A small-molecule ligand and the protein it binds are described below.
Small molecule (SMILES): CC(=O)N[C@@H]1[C@@H](O)[C@H](O)[C@@H](CO)O[C@H]1O

Binding-site contacts:
Ligand atom C7 contacts residue ASN118 of chain 1.C at 2.9 Å.
Ligand atom N2 contacts residue TRP168 of chain 1.C at 4.0 Å.
Ligand atom C1 contacts residue ASN118 of chain 1.C at 1.5 Å.
Ligand atom O5 contacts residue ASN118 of chain 1.C at 2.3 Å (h-bond).
Ligand atom O3 contacts residue TRP168 of chain 1.C at 3.9 Å.
Ligand atom C8 contacts residue VAL116 of chain 1.C at 3.4 Å (hydrophobic).
Ligand atom C8 contacts residue HIS167 of chain 1.C at 4.2 Å.
Ligand atom C7 contacts residue ASP166 of chain 1.C at 3.8 Å.
Ligand atom C8 contacts residue ASN118 of chain 1.C at 4.2 Å.
Ligand atom O7 contacts residue TRP168 of chain 1.C at 4.2 Å.
Ligand atom C7 contacts residue HIS167 of chain 1.C at 4.3 Å.
Ligand atom C8 contacts residue VAL117 of chain 1.C at 4.0 Å (hydrophobic).
Ligand atom O6 contacts residue ASN118 of chain 1.C at 3.4 Å (h-bond).
Ligand atom O7 contacts residue VAL117 of chain 1.C at 4.3 Å.
Ligand atom C7 contacts residue VAL117 of chain 1.C at 4.4 Å (hydrophobic).
Ligand atom C4 contacts residue ASN118 of chain 1.C at 4.0 Å.
Ligand atom C1 contacts residue ASP166 of chain 1.C at 3.8 Å.
Ligand atom C3 contacts residue ASN118 of chain 1.C at 3.8 Å.
Ligand atom O7 contacts residue ASP166 of chain 1.C at 2.8 Å (salt-bridge).
Ligand atom N2 contacts residue ASN118 of chain 1.C at 2.8 Å (h-bond).
Ligand atom C7 contacts residue TRP168 of chain 1.C at 4.3 Å (hydrophobic).
Ligand atom O7 contacts residue HIS167 of chain 1.C at 3.5 Å (h-bond).
Ligand atom C8 contacts residue TRP168 of chain 1.C at 3.5 Å (hydrophobic).
Ligand atom O7 contacts residue ASN118 of chain 1.C at 2.7 Å (h-bond).
Ligand atom C3 contacts residue TRP168 of chain 1.C at 4.0 Å (hydrophobic).
Ligand atom C5 contacts residue ASN118 of chain 1.C at 3.6 Å.
Ligand atom C6 contacts residue ASN118 of chain 1.C at 4.1 Å.
Ligand atom N2 contacts residue ASP166 of chain 1.C at 4.1 Å.
Ligand atom C2 contacts residue ASP166 of chain 1.C at 3.5 Å.
Ligand atom C2 contacts residue ASN118 of chain 1.C at 2.4 Å.

Sequence of chain 1.C:
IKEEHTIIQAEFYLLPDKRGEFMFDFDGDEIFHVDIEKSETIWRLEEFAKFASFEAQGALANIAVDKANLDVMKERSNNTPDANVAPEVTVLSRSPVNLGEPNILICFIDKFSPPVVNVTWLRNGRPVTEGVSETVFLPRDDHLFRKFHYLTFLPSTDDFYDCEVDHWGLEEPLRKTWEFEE